Sequence of chain 1.A:
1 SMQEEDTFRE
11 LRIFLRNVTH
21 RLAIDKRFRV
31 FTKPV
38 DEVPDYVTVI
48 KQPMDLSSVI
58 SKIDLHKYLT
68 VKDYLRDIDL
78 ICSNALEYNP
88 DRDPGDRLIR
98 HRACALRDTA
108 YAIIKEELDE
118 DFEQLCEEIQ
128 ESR

This small molecule binds to this protein.
Small molecule (SMILES): CC(=O)c1nc(NC(=O)[C@@H](C)N)sc1-c1cccnc1

Binding-site contacts:
Ligand atom O contacts residue ALA23 of chain 1.A at 4.4 Å.
Ligand atom C contacts residue ALA23 of chain 1.A at 3.8 Å (hydrophobic).
Ligand atom NAK contacts residue THR32 of chain 1.A at 4.3 Å.
Ligand atom CAR contacts residue ALA23 of chain 1.A at 3.5 Å (hydrophobic).
Ligand atom OAD contacts residue ILE57 of chain 1.A at 4.4 Å.
Ligand atom CAP contacts residue HIS20 of chain 1.A at 3.5 Å.
Ligand atom CAP contacts residue ALA23 of chain 1.A at 4.4 Å (hydrophobic).
Ligand atom O contacts residue ILE24 of chain 1.A at 4.0 Å.
Ligand atom SAM contacts residue ILE24 of chain 1.A at 3.6 Å.
Ligand atom CAA contacts residue SER54 of chain 1.A at 4.4 Å.
Ligand atom CAN contacts residue ALA23 of chain 1.A at 3.8 Å (hydrophobic).
Ligand atom CAA contacts residue THR32 of chain 1.A at 3.6 Å.
Ligand atom NAL contacts residue ILE24 of chain 1.A at 4.5 Å.
Ligand atom C contacts residue ILE24 of chain 1.A at 4.3 Å (hydrophobic).
Ligand atom CAS contacts residue HIS20 of chain 1.A at 4.4 Å.
Ligand atom CAQ contacts residue ALA23 of chain 1.A at 3.5 Å (hydrophobic).
Ligand atom NAL contacts residue ALA23 of chain 1.A at 3.2 Å (h-bond).
Ligand atom NAK contacts residue ALA23 of chain 1.A at 3.6 Å.
Ligand atom OAD contacts residue ALA23 of chain 1.A at 4.3 Å.
Ligand atom SAM contacts residue ALA23 of chain 1.A at 4.2 Å.
Ligand atom CAA contacts residue ALA23 of chain 1.A at 4.1 Å (hydrophobic).
Ligand atom CAS contacts residue ALA23 of chain 1.A at 3.8 Å (hydrophobic).